Sequence of chain 1.A:
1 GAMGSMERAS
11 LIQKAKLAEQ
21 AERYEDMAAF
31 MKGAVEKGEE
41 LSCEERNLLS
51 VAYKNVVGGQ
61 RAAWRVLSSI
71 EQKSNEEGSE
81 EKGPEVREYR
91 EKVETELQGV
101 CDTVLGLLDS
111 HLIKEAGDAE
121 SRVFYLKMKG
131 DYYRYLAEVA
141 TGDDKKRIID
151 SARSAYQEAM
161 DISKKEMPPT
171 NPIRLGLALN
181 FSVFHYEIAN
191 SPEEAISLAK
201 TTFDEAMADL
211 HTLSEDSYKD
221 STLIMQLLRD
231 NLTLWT

A small-molecule ligand and the protein it binds are described below.
Small molecule (SMILES): CC(C)[C@H](NC(=O)[C@@H](NC(=O)[C@H](C)NC(=O)[C@@H]1CCCN1C(=O)[C@@H](N)Cc1ccccc1)[C@@H](C)OP(=O)(O)O)C(=O)O

Binding-site contacts:
Ligand atom O1P contacts residue ARG61 of chain 1.A at 2.9 Å (salt-bridge).
Ligand atom CG1 contacts residue LEU179 of chain 1.A at 3.9 Å (hydrophobic).
Ligand atom C contacts residue ASN180 of chain 1.A at 3.6 Å.
Ligand atom O3P contacts residue ARG134 of chain 1.A at 2.8 Å (salt-bridge).
Ligand atom CA contacts residue LEU179 of chain 1.A at 3.8 Å (hydrophobic).
Ligand atom CG2 contacts residue VAL183 of chain 1.A at 3.6 Å (hydrophobic).
Ligand atom N contacts residue LEU179 of chain 1.A at 3.9 Å.
Ligand atom CA contacts residue LEU234 of chain 1.A at 3.9 Å (hydrophobic).
Ligand atom CG2 contacts residue ARG134 of chain 1.A at 3.9 Å.
Ligand atom O2P contacts residue ARG134 of chain 1.A at 2.8 Å (salt-bridge).
Ligand atom CG contacts residue VAL183 of chain 1.A at 3.9 Å (hydrophobic).
Ligand atom N contacts residue ASN231 of chain 1.A at 2.8 Å (h-bond).
Ligand atom C contacts residue LYS127 of chain 1.A at 3.7 Å.
Ligand atom CA contacts residue ASN231 of chain 1.A at 3.5 Å.
Ligand atom O3P contacts residue TYR135 of chain 1.A at 2.6 Å (h-bond).
Ligand atom OXT contacts residue LYS54 of chain 1.A at 3.6 Å.
Ligand atom O contacts residue LYS54 of chain 1.A at 3.9 Å.
Ligand atom O contacts residue LYS127 of chain 1.A at 2.8 Å (salt-bridge).
Ligand atom CB contacts residue TRP235 of chain 1.A at 3.9 Å (hydrophobic).
Ligand atom CA contacts residue ASN231 of chain 1.A at 3.7 Å.
Ligand atom CB contacts residue ASN231 of chain 1.A at 3.6 Å.
Ligand atom CB contacts residue ASN180 of chain 1.A at 3.2 Å.
Ligand atom N contacts residue ASN180 of chain 1.A at 2.9 Å (h-bond).
Ligand atom O contacts residue VAL183 of chain 1.A at 3.5 Å.
Ligand atom CG1 contacts residue LEU227 of chain 1.A at 3.5 Å (hydrophobic).
Ligand atom C contacts residue LYS54 of chain 1.A at 3.9 Å.
Ligand atom O1P contacts residue LYS54 of chain 1.A at 3.2 Å (salt-bridge).
Ligand atom P contacts residue ARG61 of chain 1.A at 3.6 Å.
Ligand atom O contacts residue LEU179 of chain 1.A at 3.5 Å.
Ligand atom C contacts residue ASN231 of chain 1.A at 3.6 Å.
Ligand atom O2P contacts residue ARG61 of chain 1.A at 2.9 Å (salt-bridge).
Ligand atom CA contacts residue ASN180 of chain 1.A at 3.2 Å.
Ligand atom C contacts residue ASN180 of chain 1.A at 3.9 Å.
Ligand atom O contacts residue ASN180 of chain 1.A at 2.8 Å (h-bond).
Ligand atom O contacts residue ASN231 of chain 1.A at 3.0 Å (h-bond).
Ligand atom CG2 contacts residue GLY176 of chain 1.A at 3.5 Å.
Ligand atom CG2 contacts residue ASN180 of chain 1.A at 3.6 Å.
Ligand atom CB contacts residue ASN231 of chain 1.A at 3.5 Å.
Ligand atom P contacts residue TYR135 of chain 1.A at 3.8 Å.
Ligand atom P contacts residue ARG134 of chain 1.A at 3.8 Å.